This protein binds this small molecule.
Small molecule (SMILES): CC(=O)N[C@H]1[C@H](O[C@H]2[C@@H](O)[C@@H](CO)O[C@@H](O[C@H]3[C@H](O)[C@@H](O)[C@@H](O)O[C@@H]3CO)[C@@H]2O)O[C@H](CO)[C@@H](O[C@@H]2O[C@@H](C)[C@@H](O)[C@@H](O)[C@@H]2O)[C@@H]1O[C@@H]1O[C@H](CO)[C@H](O)[C@H](O)[C@H]1O[C@@H]1O[C@@H](C)[C@@H](O)[C@@H](O)[C@@H]1O

Binding-site contacts:
Ligand atom C6 contacts residue TYR246 of chain 1.C at 4.0 Å (hydrophobic).
Ligand atom C3 contacts residue SER245 of chain 1.C at 3.7 Å.
Ligand atom C2 contacts residue ASN193 of chain 1.C at 3.3 Å.
Ligand atom O3 contacts residue SER245 of chain 1.C at 2.9 Å (h-bond).
Ligand atom C6 contacts residue VAL232 of chain 1.C at 3.5 Å (hydrophobic).
Ligand atom O3 contacts residue ASN193 of chain 1.C at 3.8 Å.
Ligand atom C8 contacts residue GLU191 of chain 1.C at 3.6 Å.
Ligand atom O4 contacts residue CYS188 of chain 1.C at 2.6 Å (h-bond).
Ligand atom O3 contacts residue GLY190 of chain 1.C at 2.7 Å (h-bond).
Ligand atom C2 contacts residue SER245 of chain 1.C at 4.0 Å.
Ligand atom O4 contacts residue SER245 of chain 1.C at 3.5 Å (h-bond).
Ligand atom O3 contacts residue CYS188 of chain 1.C at 3.7 Å.
Ligand atom O3 contacts residue TYR189 of chain 1.C at 3.1 Å.
Ligand atom O5 contacts residue SER245 of chain 1.C at 3.1 Å (h-bond).
Ligand atom C4 contacts residue CYS188 of chain 1.C at 3.9 Å (hydrophobic).
Ligand atom O2 contacts residue ASN193 of chain 1.C at 2.8 Å (h-bond).
Ligand atom O6 contacts residue ASP234 of chain 1.C at 2.7 Å (salt-bridge).
Ligand atom C6 contacts residue SER235 of chain 1.C at 3.4 Å.
Ligand atom O5 contacts residue GLN208 of chain 1.C at 3.2 Å (h-bond).
Ligand atom C3 contacts residue GLY190 of chain 1.C at 3.4 Å.
Ligand atom O2 contacts residue GLY192 of chain 1.C at 3.8 Å.
Ligand atom O2 contacts residue GLY190 of chain 1.C at 3.2 Å (h-bond).
Ligand atom C6 contacts residue ASP234 of chain 1.C at 3.3 Å.
Ligand atom C5 contacts residue ASP234 of chain 1.C at 3.9 Å.
Ligand atom C6 contacts residue GLN208 of chain 1.C at 3.8 Å.
Ligand atom C4 contacts residue SER245 of chain 1.C at 3.6 Å.
Ligand atom O7 contacts residue SER245 of chain 1.C at 3.5 Å (h-bond).
Ligand atom C2 contacts residue GLY190 of chain 1.C at 3.9 Å.
Ligand atom O4 contacts residue SER235 of chain 1.C at 3.6 Å.
Ligand atom C4 contacts residue SER235 of chain 1.C at 3.7 Å.
Ligand atom O5 contacts residue ASP234 of chain 1.C at 3.3 Å (salt-bridge).
Ligand atom C6 contacts residue THR247 of chain 1.C at 3.1 Å.
Ligand atom C5 contacts residue THR247 of chain 1.C at 3.6 Å.
Ligand atom O4 contacts residue TYR246 of chain 1.C at 3.5 Å.
Ligand atom C4 contacts residue THR247 of chain 1.C at 3.8 Å.
Ligand atom O4 contacts residue THR247 of chain 1.C at 2.8 Å (h-bond).
Ligand atom O5 contacts residue THR247 of chain 1.C at 3.6 Å (h-bond).
Ligand atom C1 contacts residue SER245 of chain 1.C at 3.5 Å.
Ligand atom C4 contacts residue SER245 of chain 1.C at 3.5 Å.
Ligand atom O4 contacts residue SER245 of chain 1.C at 3.6 Å.

Sequence of chain 1.C:
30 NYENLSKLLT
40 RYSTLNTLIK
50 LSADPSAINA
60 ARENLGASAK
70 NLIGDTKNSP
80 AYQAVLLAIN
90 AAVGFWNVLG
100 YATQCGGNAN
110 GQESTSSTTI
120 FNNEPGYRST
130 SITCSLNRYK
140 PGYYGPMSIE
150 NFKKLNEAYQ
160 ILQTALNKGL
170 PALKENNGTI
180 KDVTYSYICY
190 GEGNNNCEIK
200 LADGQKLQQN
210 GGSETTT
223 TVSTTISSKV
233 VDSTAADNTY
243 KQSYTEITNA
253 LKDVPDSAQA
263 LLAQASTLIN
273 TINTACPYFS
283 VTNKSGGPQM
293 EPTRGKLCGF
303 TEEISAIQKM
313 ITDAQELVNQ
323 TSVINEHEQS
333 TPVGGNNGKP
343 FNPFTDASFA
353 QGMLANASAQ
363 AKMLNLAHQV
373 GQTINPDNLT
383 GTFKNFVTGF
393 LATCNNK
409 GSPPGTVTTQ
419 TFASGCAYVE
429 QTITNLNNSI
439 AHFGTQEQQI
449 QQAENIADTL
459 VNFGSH